Sequence of chain 48.A:
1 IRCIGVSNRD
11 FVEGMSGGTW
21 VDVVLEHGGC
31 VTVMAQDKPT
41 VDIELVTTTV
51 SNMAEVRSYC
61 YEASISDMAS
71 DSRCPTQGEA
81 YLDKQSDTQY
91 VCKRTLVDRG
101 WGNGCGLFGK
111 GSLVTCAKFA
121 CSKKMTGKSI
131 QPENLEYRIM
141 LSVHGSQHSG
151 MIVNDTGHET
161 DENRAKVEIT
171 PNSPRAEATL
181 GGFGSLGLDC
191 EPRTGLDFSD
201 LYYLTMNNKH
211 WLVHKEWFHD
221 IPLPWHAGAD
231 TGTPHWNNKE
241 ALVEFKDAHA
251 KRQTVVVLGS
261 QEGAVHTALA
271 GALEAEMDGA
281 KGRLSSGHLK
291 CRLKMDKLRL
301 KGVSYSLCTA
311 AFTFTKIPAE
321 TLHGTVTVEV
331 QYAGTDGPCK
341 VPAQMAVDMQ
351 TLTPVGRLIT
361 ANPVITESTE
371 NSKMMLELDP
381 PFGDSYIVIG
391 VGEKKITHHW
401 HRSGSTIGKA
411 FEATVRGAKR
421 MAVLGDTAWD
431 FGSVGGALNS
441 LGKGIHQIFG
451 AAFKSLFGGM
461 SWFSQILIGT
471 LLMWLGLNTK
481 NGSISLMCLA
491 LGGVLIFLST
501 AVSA

Binding-site contacts:
Ligand atom N2 contacts residue ASN154 of chain 48.A at 3.0 Å (h-bond).
Ligand atom O5 contacts residue HIS158 of chain 48.A at 3.8 Å.
Ligand atom O6 contacts residue HIS158 of chain 48.A at 3.4 Å (h-bond).
Ligand atom C7 contacts residue THR160 of chain 48.A at 3.4 Å.
Ligand atom C8 contacts residue ILE152 of chain 48.A at 4.3 Å (hydrophobic).
Ligand atom C6 contacts residue THR160 of chain 48.A at 3.7 Å.
Ligand atom C1 contacts residue THR160 of chain 48.A at 3.0 Å.
Ligand atom O7 contacts residue ASN154 of chain 48.A at 2.7 Å (h-bond).
Ligand atom C4 contacts residue ASN154 of chain 48.A at 4.3 Å.
Ligand atom C1 contacts residue ASN154 of chain 48.A at 1.6 Å.
Ligand atom O7 contacts residue THR160 of chain 48.A at 2.5 Å.
Ligand atom O3 contacts residue THR160 of chain 48.A at 4.3 Å.
Ligand atom O5 contacts residue ASN154 of chain 48.A at 2.4 Å (h-bond).
Ligand atom C2 contacts residue THR160 of chain 48.A at 2.7 Å.
Ligand atom C4 contacts residue THR160 of chain 48.A at 3.6 Å.
Ligand atom C8 contacts residue VAL153 of chain 48.A at 4.4 Å (hydrophobic).
Ligand atom C3 contacts residue THR160 of chain 48.A at 3.9 Å.
Ligand atom C5 contacts residue THR160 of chain 48.A at 3.7 Å.
Ligand atom N2 contacts residue THR160 of chain 48.A at 3.5 Å.
Ligand atom C8 contacts residue ASN154 of chain 48.A at 4.1 Å.
Ligand atom C3 contacts residue ASN154 of chain 48.A at 3.9 Å.
Ligand atom O5 contacts residue THR160 of chain 48.A at 3.2 Å.
Ligand atom C2 contacts residue ASN154 of chain 48.A at 2.5 Å.
Ligand atom O7 contacts residue ASP161 of chain 48.A at 3.7 Å.
Ligand atom C7 contacts residue ASN154 of chain 48.A at 3.0 Å.
Ligand atom C5 contacts residue ASN154 of chain 48.A at 3.8 Å.
Ligand atom C6 contacts residue HIS158 of chain 48.A at 4.0 Å.

The protein below binds the small molecule below.
Small molecule (SMILES): CC(=O)N[C@@H]1[C@@H](O)[C@H](O)[C@@H](CO)O[C@H]1O